Sequence of chain 1.A:
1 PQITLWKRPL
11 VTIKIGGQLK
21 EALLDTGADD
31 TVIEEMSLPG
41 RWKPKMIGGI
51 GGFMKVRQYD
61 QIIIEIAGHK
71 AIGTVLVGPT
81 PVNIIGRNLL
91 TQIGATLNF

Binding-site contacts:
Ligand atom C36 contacts residue ILE50 of chain 1.B at 3.5 Å (hydrophobic).
Ligand atom C34 contacts residue VAL82 of chain 1.A at 2.8 Å (hydrophobic).
Ligand atom O41 contacts residue ASP29 of chain 1.B at 3.5 Å (salt-bridge).
Ligand atom O18 contacts residue ASP25 of chain 1.A at 2.5 Å (salt-bridge).
Ligand atom C36 contacts residue VAL82 of chain 1.A at 3.4 Å (hydrophobic).
Ligand atom C17 contacts residue ASP25 of chain 1.B at 3.6 Å.
Ligand atom C40 contacts residue ASP30 of chain 1.A at 1.7 Å.
Ligand atom C27 contacts residue ASP29 of chain 1.B at 3.6 Å.
Ligand atom C17 contacts residue ASP25 of chain 1.A at 3.2 Å.
Ligand atom C42 contacts residue ASP29 of chain 1.B at 3.5 Å.
Ligand atom C43 contacts residue GLY48 of chain 1.B at 3.5 Å.
Ligand atom O26 contacts residue ASP29 of chain 1.B at 3.3 Å (salt-bridge).
Ligand atom O10 contacts residue ILE50 of chain 1.B at 3.1 Å.
Ligand atom O18 contacts residue ASP25 of chain 1.B at 2.8 Å (salt-bridge).
Ligand atom C36 contacts residue GLY49 of chain 1.B at 3.4 Å.
Ligand atom C3 contacts residue ALA28 of chain 1.A at 3.6 Å (hydrophobic).
Ligand atom C6 contacts residue GLY48 of chain 1.A at 3.3 Å.
Ligand atom O18 contacts residue GLY27 of chain 1.B at 3.5 Å.
Ligand atom C15 contacts residue VAL82 of chain 1.B at 3.3 Å (hydrophobic).
Ligand atom C35 contacts residue PRO81 of chain 1.A at 3.3 Å (hydrophobic).
Ligand atom C36 contacts residue PRO81 of chain 1.A at 3.3 Å (hydrophobic).
Ligand atom C12 contacts residue GLY27 of chain 1.A at 3.3 Å.
Ligand atom O28 contacts residue ASP29 of chain 1.B at 3.0 Å (salt-bridge).
Ligand atom C16 contacts residue ASP25 of chain 1.A at 3.2 Å.
Ligand atom N20 contacts residue GLY27 of chain 1.B at 3.2 Å (h-bond).
Ligand atom C33 contacts residue VAL82 of chain 1.A at 3.2 Å (hydrophobic).
Ligand atom C13 contacts residue GLY27 of chain 1.A at 3.6 Å.
Ligand atom C3 contacts residue ASP30 of chain 1.A at 3.4 Å.
Ligand atom O23 contacts residue ALA28 of chain 1.B at 3.6 Å.
Ligand atom C32 contacts residue ASP25 of chain 1.A at 3.1 Å.
Ligand atom C2 contacts residue ASP30 of chain 1.A at 3.6 Å.
Ligand atom C4 contacts residue ALA28 of chain 1.A at 3.5 Å (hydrophobic).
Ligand atom C35 contacts residue VAL82 of chain 1.A at 2.9 Å (hydrophobic).
Ligand atom C31 contacts residue GLY48 of chain 1.B at 3.1 Å.
Ligand atom C30 contacts residue GLY48 of chain 1.B at 3.3 Å.
Ligand atom C15 contacts residue GLY27 of chain 1.A at 3.6 Å.
Ligand atom O39 contacts residue ASP30 of chain 1.A at 2.4 Å (salt-bridge).
Ligand atom O26 contacts residue ASP30 of chain 1.B at 3.4 Å (salt-bridge).
Ligand atom C24 contacts residue GLY48 of chain 1.B at 3.5 Å.
Ligand atom O10 contacts residue GLY49 of chain 1.A at 3.3 Å.

A protein and the small-molecule ligand that binds it are described below.
Small molecule (SMILES): COc1ccc(S(=O)(=O)N(CC(C)C)C[C@@H](O)[C@H](Cc2ccccc2)NC(=O)O[C@H]2CO[C@H]3O[C@@H]4OCC[C@@H]4[C@H]32)cc1

Sequence of chain 1.B:
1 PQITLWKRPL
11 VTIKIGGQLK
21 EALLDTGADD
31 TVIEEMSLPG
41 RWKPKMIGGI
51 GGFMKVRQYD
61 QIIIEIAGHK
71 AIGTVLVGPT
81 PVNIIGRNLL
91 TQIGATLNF